Binding-site contacts:
Ligand atom C5 contacts residue ASN416 of chain 1.A at 3.7 Å.
Ligand atom O7 contacts residue ASN416 of chain 1.A at 3.5 Å (h-bond).
Ligand atom C8 contacts residue ASN416 of chain 1.A at 3.9 Å.
Ligand atom C1 contacts residue SER261 of chain 1.A at 3.9 Å.
Ligand atom N2 contacts residue ASN416 of chain 1.A at 2.8 Å (h-bond).
Ligand atom C3 contacts residue ASN416 of chain 1.A at 3.7 Å.
Ligand atom C7 contacts residue ASN232 of chain 1.A at 4.4 Å.
Ligand atom O5 contacts residue SER261 of chain 1.A at 3.1 Å (h-bond).
Ligand atom C1 contacts residue ASN416 of chain 1.A at 1.5 Å.
Ligand atom C5 contacts residue SER261 of chain 1.A at 4.1 Å.
Ligand atom O5 contacts residue ASN416 of chain 1.A at 2.4 Å (h-bond).
Ligand atom C8 contacts residue ASN232 of chain 1.A at 3.6 Å.
Ligand atom C4 contacts residue ASN416 of chain 1.A at 4.2 Å.
Ligand atom C6 contacts residue SER261 of chain 1.A at 4.1 Å.
Ligand atom C7 contacts residue ASN416 of chain 1.A at 3.3 Å.
Ligand atom C2 contacts residue ASN416 of chain 1.A at 2.4 Å.
Ligand atom C8 contacts residue NAG1 of chain 1.Q at 3.3 Å.

A protein and the small-molecule ligand that binds it are described below.
Small molecule (SMILES): CC(=O)N[C@@H]1[C@@H](O)[C@H](O)[C@@H](CO)O[C@H]1O

Sequence of chain 1.A:
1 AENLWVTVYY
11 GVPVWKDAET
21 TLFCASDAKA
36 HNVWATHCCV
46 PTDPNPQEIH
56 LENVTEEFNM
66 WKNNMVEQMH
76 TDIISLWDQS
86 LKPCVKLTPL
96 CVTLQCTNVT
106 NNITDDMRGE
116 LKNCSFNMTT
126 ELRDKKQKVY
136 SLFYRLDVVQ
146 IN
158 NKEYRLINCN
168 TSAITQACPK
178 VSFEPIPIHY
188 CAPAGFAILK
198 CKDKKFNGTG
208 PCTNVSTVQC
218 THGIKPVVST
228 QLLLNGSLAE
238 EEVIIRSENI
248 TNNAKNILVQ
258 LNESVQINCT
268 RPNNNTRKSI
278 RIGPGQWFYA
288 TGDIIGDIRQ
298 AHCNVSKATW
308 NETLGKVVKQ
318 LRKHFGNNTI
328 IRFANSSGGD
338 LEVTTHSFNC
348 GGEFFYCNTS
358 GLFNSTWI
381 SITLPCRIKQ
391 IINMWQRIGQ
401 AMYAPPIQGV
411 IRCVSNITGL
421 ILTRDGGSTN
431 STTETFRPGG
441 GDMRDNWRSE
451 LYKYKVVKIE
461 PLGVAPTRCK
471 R